Sequence of chain 2.A:
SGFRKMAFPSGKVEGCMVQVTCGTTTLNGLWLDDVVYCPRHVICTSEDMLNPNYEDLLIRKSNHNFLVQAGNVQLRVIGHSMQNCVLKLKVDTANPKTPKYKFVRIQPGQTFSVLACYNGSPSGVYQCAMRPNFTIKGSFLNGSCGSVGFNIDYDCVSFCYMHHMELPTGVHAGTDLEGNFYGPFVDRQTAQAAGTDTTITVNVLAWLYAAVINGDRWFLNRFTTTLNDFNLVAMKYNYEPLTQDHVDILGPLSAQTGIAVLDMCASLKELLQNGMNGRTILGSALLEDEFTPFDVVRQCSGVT

This small molecule binds to this protein.
Small molecule (SMILES): CN(C)c1ccc(N(Cc2cscn2)C(=O)Cn2nnc3ccccc32)cc1

Sequence of chain 1.A:
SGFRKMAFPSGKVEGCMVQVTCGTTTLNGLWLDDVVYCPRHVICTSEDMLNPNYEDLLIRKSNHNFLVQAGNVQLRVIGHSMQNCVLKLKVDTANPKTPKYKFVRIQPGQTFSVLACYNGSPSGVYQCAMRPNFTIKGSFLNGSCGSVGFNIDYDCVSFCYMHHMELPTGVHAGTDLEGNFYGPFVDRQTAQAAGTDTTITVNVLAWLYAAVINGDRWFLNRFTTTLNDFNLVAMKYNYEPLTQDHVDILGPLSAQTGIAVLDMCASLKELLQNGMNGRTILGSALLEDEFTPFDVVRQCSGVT

Binding-site contacts:
Ligand atom N5 contacts residue SER144 of chain 1.A at 3.9 Å.
Ligand atom C16 contacts residue PHE140 of chain 1.A at 3.7 Å (hydrophobic).
Ligand atom C3 contacts residue MET49 of chain 1.A at 3.6 Å (hydrophobic).
Ligand atom N4 contacts residue GLU166 of chain 1.A at 3.7 Å.
Ligand atom C13 contacts residue CYS145 of chain 1.A at 3.6 Å (hydrophobic).
Ligand atom C15 contacts residue ASN142 of chain 1.A at 3.9 Å.
Ligand atom N3 contacts residue CYS145 of chain 1.A at 3.7 Å.
Ligand atom O contacts residue GLU166 of chain 1.A at 2.9 Å (salt-bridge).
Ligand atom S contacts residue GLN189 of chain 1.A at 3.5 Å.
Ligand atom C16 contacts residue LEU141 of chain 1.A at 3.6 Å (hydrophobic).
Ligand atom C contacts residue THR25 of chain 1.A at 3.6 Å.
Ligand atom C18 contacts residue ASN142 of chain 1.A at 3.8 Å.
Ligand atom S contacts residue ARG188 of chain 1.A at 3.0 Å (salt-bridge).
Ligand atom C contacts residue CYS44 of chain 1.A at 3.2 Å (hydrophobic).
Ligand atom C1 contacts residue SER46 of chain 1.A at 3.8 Å.
Ligand atom C4 contacts residue HIS41 of chain 1.A at 3.8 Å.
Ligand atom C10 contacts residue GLN189 of chain 1.A at 3.8 Å.
Ligand atom N4 contacts residue MET165 of chain 1.A at 3.6 Å.
Ligand atom C3 contacts residue HIS41 of chain 1.A at 3.4 Å.
Ligand atom C14 contacts residue GLU166 of chain 1.A at 3.7 Å.
Ligand atom O contacts residue MET165 of chain 1.A at 3.5 Å.
Ligand atom N5 contacts residue HIS163 of chain 1.A at 2.9 Å (h-bond).
Ligand atom S contacts residue MET165 of chain 1.A at 3.0 Å.
Ligand atom C contacts residue HIS41 of chain 1.A at 3.2 Å.
Ligand atom C16 contacts residue GLU166 of chain 1.A at 3.9 Å.
Ligand atom C13 contacts residue HIS164 of chain 1.A at 3.9 Å.
Ligand atom N4 contacts residue CYS145 of chain 1.A at 3.4 Å (h-bond).
Ligand atom N5 contacts residue GLU166 of chain 1.A at 3.8 Å.
Ligand atom C16 contacts residue ASN142 of chain 1.A at 3.5 Å.
Ligand atom N2 contacts residue GLU166 of chain 1.A at 3.1 Å (salt-bridge).
Ligand atom C17 contacts residue ASN142 of chain 1.A at 3.6 Å.
Ligand atom N4 contacts residue HIS163 of chain 1.A at 3.2 Å (h-bond).
Ligand atom C15 contacts residue LEU141 of chain 1.A at 3.6 Å (hydrophobic).
Ligand atom C15 contacts residue PHE140 of chain 1.A at 3.2 Å (hydrophobic).
Ligand atom N4 contacts residue HIS164 of chain 1.A at 3.9 Å.
Ligand atom N contacts residue MET49 of chain 1.A at 3.9 Å.
Ligand atom C10 contacts residue MET165 of chain 1.A at 3.7 Å (hydrophobic).
Ligand atom C2 contacts residue MET49 of chain 1.A at 3.6 Å (hydrophobic).
Ligand atom C15 contacts residue GLU166 of chain 1.A at 3.5 Å.
Ligand atom C11 contacts residue GLU166 of chain 1.A at 3.3 Å.